Sequence of chain 1.D:
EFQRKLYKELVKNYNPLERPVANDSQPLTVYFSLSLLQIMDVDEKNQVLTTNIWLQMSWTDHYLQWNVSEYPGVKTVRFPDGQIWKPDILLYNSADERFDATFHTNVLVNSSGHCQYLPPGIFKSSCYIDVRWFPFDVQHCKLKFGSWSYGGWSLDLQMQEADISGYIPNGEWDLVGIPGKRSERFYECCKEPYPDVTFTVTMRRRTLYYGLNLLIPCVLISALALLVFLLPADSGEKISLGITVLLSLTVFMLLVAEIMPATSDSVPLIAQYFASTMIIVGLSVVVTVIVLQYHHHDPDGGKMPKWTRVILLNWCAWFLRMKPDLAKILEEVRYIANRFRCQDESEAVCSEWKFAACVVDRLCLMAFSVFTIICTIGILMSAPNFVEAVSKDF

This protein binds this small molecule.
Small molecule (SMILES): CC(=O)N[C@@H]1[C@@H](O)[C@H](O)[C@@H](CO)O[C@H]1O

Binding-site contacts:
Ligand atom N2 contacts residue ASN67 of chain 1.D at 2.9 Å (h-bond).
Ligand atom C3 contacts residue ASN67 of chain 1.D at 3.8 Å.
Ligand atom O5 contacts residue GLU70 of chain 1.D at 4.2 Å.
Ligand atom C5 contacts residue ASN67 of chain 1.D at 3.7 Å.
Ligand atom C5 contacts residue SER69 of chain 1.D at 3.9 Å.
Ligand atom C8 contacts residue ASN67 of chain 1.D at 4.1 Å.
Ligand atom C7 contacts residue ASN67 of chain 1.D at 3.8 Å.
Ligand atom C2 contacts residue ASN67 of chain 1.D at 2.5 Å.
Ligand atom O5 contacts residue ASN67 of chain 1.D at 2.4 Å (h-bond).
Ligand atom C1 contacts residue SER69 of chain 1.D at 4.0 Å.
Ligand atom O5 contacts residue SER69 of chain 1.D at 3.6 Å.
Ligand atom O6 contacts residue GLU70 of chain 1.D at 4.5 Å.
Ligand atom C6 contacts residue SER69 of chain 1.D at 4.1 Å.
Ligand atom C1 contacts residue ASN67 of chain 1.D at 1.4 Å.
Ligand atom C4 contacts residue ASN67 of chain 1.D at 4.2 Å.